This small molecule binds to this protein.
Small molecule (SMILES): N[C@@H](CCC(=O)O)C(=O)O

Binding-site contacts:
Ligand atom CD contacts residue ARG129 of chain 1.F at 4.0 Å.
Ligand atom CB contacts residue ARG129 of chain 1.F at 3.4 Å.
Ligand atom OE1 contacts residue ARG129 of chain 1.F at 2.9 Å (salt-bridge).
Ligand atom C contacts residue GLY229 of chain 1.F at 3.6 Å.
Ligand atom CB contacts residue GLY228 of chain 1.F at 3.8 Å.
Ligand atom C contacts residue GLY228 of chain 1.F at 4.3 Å.
Ligand atom O contacts residue GLY228 of chain 1.F at 4.0 Å.
Ligand atom CA contacts residue ARG129 of chain 1.F at 3.8 Å.
Ligand atom O contacts residue VAL227 of chain 1.F at 4.0 Å.
Ligand atom N contacts residue ARG129 of chain 1.F at 3.3 Å (salt-bridge).
Ligand atom O contacts residue GLY229 of chain 1.F at 3.7 Å.
Ligand atom O contacts residue ARG129 of chain 1.F at 3.6 Å.
Ligand atom C contacts residue ARG129 of chain 1.F at 4.1 Å.
Ligand atom OXT contacts residue GLY229 of chain 1.F at 3.5 Å (h-bond).
Ligand atom CB contacts residue GLY229 of chain 1.F at 4.0 Å.

Sequence of chain 1.F:
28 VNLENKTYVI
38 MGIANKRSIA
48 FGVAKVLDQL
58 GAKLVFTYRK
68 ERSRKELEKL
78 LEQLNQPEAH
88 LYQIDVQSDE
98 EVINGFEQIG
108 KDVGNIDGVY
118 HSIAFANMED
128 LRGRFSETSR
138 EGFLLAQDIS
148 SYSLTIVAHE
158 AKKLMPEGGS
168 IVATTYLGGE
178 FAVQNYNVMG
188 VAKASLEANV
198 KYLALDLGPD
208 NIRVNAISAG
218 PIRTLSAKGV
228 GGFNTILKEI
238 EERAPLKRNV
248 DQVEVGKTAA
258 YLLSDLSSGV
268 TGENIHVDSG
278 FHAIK